Binding-site contacts:
Ligand atom C5 contacts residue ASN616 of chain 1.C at 3.7 Å.
Ligand atom O5 contacts residue ASN616 of chain 1.C at 2.4 Å (h-bond).
Ligand atom C8 contacts residue ASN616 of chain 1.C at 4.3 Å.
Ligand atom O5 contacts residue THR618 of chain 1.C at 3.9 Å.
Ligand atom C8 contacts residue GLN644 of chain 1.C at 3.8 Å.
Ligand atom C7 contacts residue ASN616 of chain 1.C at 3.6 Å.
Ligand atom N2 contacts residue ASN616 of chain 1.C at 2.8 Å (h-bond).
Ligand atom N2 contacts residue GLN644 of chain 1.C at 4.1 Å.
Ligand atom C1 contacts residue ASN616 of chain 1.C at 1.4 Å.
Ligand atom C4 contacts residue ASN616 of chain 1.C at 4.2 Å.
Ligand atom C2 contacts residue ASN616 of chain 1.C at 2.4 Å.
Ligand atom C3 contacts residue ASN616 of chain 1.C at 3.7 Å.
Ligand atom C1 contacts residue THR618 of chain 1.C at 3.9 Å.
Ligand atom O7 contacts residue ASN616 of chain 1.C at 4.1 Å.

The protein below binds the small molecule below.
Small molecule (SMILES): CC(=O)N[C@@H]1[C@@H](O)[C@H](O)[C@@H](CO)O[C@H]1O

Sequence of chain 1.C:
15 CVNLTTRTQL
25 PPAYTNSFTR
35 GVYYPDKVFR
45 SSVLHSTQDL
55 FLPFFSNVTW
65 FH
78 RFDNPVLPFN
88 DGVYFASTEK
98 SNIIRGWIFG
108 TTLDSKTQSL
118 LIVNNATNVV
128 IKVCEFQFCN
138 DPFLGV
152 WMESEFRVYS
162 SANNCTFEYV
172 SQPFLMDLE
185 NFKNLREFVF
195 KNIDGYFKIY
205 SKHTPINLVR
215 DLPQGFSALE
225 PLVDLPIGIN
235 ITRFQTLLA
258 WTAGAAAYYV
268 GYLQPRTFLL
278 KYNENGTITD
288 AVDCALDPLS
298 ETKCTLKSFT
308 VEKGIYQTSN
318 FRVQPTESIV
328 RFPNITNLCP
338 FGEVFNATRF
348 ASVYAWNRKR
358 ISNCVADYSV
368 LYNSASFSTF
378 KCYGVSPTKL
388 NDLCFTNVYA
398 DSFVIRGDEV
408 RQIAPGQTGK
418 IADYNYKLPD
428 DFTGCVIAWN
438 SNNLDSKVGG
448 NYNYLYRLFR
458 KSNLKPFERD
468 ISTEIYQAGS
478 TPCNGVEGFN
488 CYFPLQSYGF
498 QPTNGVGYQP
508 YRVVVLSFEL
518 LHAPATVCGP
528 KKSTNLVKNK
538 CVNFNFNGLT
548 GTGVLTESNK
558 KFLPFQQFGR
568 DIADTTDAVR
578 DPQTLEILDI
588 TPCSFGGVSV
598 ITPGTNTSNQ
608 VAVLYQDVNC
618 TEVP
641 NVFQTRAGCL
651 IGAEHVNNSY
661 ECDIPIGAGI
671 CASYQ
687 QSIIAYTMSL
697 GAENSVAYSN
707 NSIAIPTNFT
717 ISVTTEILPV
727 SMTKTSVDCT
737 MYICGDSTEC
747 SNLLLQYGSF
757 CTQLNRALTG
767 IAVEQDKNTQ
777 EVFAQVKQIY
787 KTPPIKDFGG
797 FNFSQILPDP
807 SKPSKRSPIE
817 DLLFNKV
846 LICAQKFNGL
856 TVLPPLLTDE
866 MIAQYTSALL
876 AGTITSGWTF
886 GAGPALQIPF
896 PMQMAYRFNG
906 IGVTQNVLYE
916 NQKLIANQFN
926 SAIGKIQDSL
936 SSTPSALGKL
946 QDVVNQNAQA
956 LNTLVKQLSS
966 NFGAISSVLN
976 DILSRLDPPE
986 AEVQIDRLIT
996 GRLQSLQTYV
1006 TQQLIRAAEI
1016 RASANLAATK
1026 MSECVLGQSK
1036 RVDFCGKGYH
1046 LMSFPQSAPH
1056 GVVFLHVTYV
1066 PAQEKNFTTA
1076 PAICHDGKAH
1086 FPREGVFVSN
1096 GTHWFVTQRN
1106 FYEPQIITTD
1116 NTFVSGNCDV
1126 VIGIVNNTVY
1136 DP